This small molecule binds to this protein.
Small molecule (SMILES): Nc1nc(=O)c2c([nH]1)NCC(CNc1ccc(C(=O)N[C@@H](CCC(=O)O)C(=O)O)cc1)=N2

Binding-site contacts:
Ligand atom C12 contacts residue LEU67 of chain 1.D at 3.1 Å (hydrophobic).
Ligand atom C7 contacts residue PHE36 of chain 1.D at 3.3 Å (hydrophobic).
Ligand atom CB contacts residue LEU33 of chain 1.D at 3.5 Å (hydrophobic).
Ligand atom C13 contacts residue ILE62 of chain 1.D at 3.1 Å (hydrophobic).
Ligand atom C2 contacts residue VAL9 of chain 1.D at 3.4 Å (hydrophobic).
Ligand atom C13 contacts residue LEU67 of chain 1.D at 3.6 Å (hydrophobic).
Ligand atom NA2 contacts residue ALA11 of chain 1.D at 3.2 Å (h-bond).
Ligand atom C12 contacts residue ILE62 of chain 1.D at 3.5 Å (hydrophobic).
Ligand atom C4 contacts residue ASP32 of chain 1.D at 3.4 Å.
Ligand atom N3 contacts residue ASP32 of chain 1.D at 3.3 Å (salt-bridge).
Ligand atom CT contacts residue LEU67 of chain 1.D at 2.7 Å (hydrophobic).
Ligand atom O1 contacts residue ARG70 of chain 1.D at 3.1 Å (salt-bridge).
Ligand atom C16 contacts residue LEU33 of chain 1.D at 3.2 Å (hydrophobic).
Ligand atom N1 contacts residue NDP1 of chain 1.U at 3.3 Å (h-bond).
Ligand atom O1 contacts residue LEU67 of chain 1.D at 2.9 Å.
Ligand atom N8 contacts residue NDP1 of chain 1.U at 3.7 Å.
Ligand atom N8 contacts residue PHE36 of chain 1.D at 3.1 Å.
Ligand atom N8 contacts residue CYS113 of chain 1.D at 3.7 Å.
Ligand atom N1 contacts residue PHE36 of chain 1.D at 3.6 Å.
Ligand atom C2 contacts residue NDP1 of chain 1.U at 3.7 Å.
Ligand atom O2 contacts residue LEU67 of chain 1.D at 1.8 Å.
Ligand atom OE1 contacts residue SER37 of chain 1.D at 3.4 Å.
Ligand atom C8A contacts residue NDP1 of chain 1.U at 3.3 Å.
Ligand atom C4A contacts residue NDP1 of chain 1.U at 3.6 Å.
Ligand atom C8A contacts residue PHE36 of chain 1.D at 3.1 Å (hydrophobic).
Ligand atom NA2 contacts residue VAL10 of chain 1.D at 2.3 Å (h-bond).
Ligand atom N1 contacts residue VAL10 of chain 1.D at 3.2 Å.
Ligand atom C4A contacts residue PHE36 of chain 1.D at 3.4 Å (hydrophobic).
Ligand atom NA2 contacts residue VAL9 of chain 1.D at 3.1 Å.
Ligand atom N5 contacts residue LEU33 of chain 1.D at 3.7 Å.
Ligand atom C2 contacts residue VAL10 of chain 1.D at 3.1 Å (hydrophobic).
Ligand atom N3 contacts residue ALA11 of chain 1.D at 3.4 Å.
Ligand atom N1 contacts residue VAL9 of chain 1.D at 3.3 Å.
Ligand atom O1 contacts residue PHE36 of chain 1.D at 3.4 Å.
Ligand atom O4 contacts residue ASP32 of chain 1.D at 2.5 Å (salt-bridge).
Ligand atom C15 contacts residue LEU33 of chain 1.D at 3.0 Å (hydrophobic).
Ligand atom C2 contacts residue ALA11 of chain 1.D at 3.5 Å (hydrophobic).
Ligand atom C7 contacts residue NDP1 of chain 1.U at 3.7 Å.
Ligand atom CG contacts residue LEU33 of chain 1.D at 2.8 Å (hydrophobic).
Ligand atom CD contacts residue LEU33 of chain 1.D at 3.7 Å (hydrophobic).

Sequence of chain 1.D:
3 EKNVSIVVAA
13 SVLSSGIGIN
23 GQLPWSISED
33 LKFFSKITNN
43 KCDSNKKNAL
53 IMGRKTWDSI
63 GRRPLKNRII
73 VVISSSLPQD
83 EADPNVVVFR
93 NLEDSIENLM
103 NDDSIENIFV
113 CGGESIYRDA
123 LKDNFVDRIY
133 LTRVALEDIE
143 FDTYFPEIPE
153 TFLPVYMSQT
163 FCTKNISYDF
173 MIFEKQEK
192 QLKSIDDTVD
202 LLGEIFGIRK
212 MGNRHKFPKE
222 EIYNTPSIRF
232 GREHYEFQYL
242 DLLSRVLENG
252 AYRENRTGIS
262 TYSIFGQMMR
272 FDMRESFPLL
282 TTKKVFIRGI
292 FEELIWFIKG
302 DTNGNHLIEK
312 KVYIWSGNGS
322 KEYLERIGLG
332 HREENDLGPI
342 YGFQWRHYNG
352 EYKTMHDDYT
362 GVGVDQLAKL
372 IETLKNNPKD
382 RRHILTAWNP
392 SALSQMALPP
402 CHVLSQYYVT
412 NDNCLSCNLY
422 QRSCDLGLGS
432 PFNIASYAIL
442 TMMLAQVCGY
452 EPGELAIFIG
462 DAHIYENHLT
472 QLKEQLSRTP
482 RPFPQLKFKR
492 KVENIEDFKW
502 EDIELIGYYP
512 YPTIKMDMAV